This small molecule binds to this protein.
Small molecule (SMILES): CCOC(=O)/C(=N\O)C(=O)CC

Sequence of chain 1.A:
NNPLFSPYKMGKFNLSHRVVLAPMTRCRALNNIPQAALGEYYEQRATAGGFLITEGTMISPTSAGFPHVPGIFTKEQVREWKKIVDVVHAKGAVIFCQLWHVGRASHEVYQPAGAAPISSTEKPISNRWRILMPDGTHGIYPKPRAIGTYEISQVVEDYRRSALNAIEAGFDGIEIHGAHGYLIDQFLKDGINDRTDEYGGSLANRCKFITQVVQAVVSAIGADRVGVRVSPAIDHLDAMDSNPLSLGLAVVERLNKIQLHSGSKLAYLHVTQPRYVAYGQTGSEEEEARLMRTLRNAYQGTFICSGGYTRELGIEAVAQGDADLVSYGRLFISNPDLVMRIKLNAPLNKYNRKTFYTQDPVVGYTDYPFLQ

Binding-site contacts:
Ligand atom N1 contacts residue HIS194 of chain 1.A at 3.6 Å.
Ligand atom C5 contacts residue TYR376 of chain 1.A at 3.6 Å (hydrophobic).
Ligand atom C1 contacts residue FMN1 of chain 1.C at 4.3 Å.
Ligand atom C1 contacts residue PHE80 of chain 1.A at 3.6 Å (hydrophobic).
Ligand atom C7 contacts residue HIS250 of chain 1.A at 3.8 Å.
Ligand atom C5 contacts residue PHE80 of chain 1.A at 3.3 Å (hydrophobic).
Ligand atom C4 contacts residue HIS194 of chain 1.A at 3.2 Å.
Ligand atom O3 contacts residue HIS194 of chain 1.A at 3.5 Å (h-bond).
Ligand atom O2 contacts residue HIS250 of chain 1.A at 4.3 Å.
Ligand atom N1 contacts residue FMN1 of chain 1.C at 3.6 Å.
Ligand atom C1 contacts residue TRP114 of chain 1.A at 4.1 Å (hydrophobic).
Ligand atom O4 contacts residue FMN1 of chain 1.C at 3.1 Å.
Ligand atom C3 contacts residue TYR196 of chain 1.A at 3.9 Å (hydrophobic).
Ligand atom C5 contacts residue FMN1 of chain 1.C at 3.8 Å.
Ligand atom O2 contacts residue ALA292 of chain 1.A at 4.0 Å.
Ligand atom N1 contacts residue HIS191 of chain 1.A at 3.7 Å.
Ligand atom C2 contacts residue TYR196 of chain 1.A at 3.6 Å (hydrophobic).
Ligand atom C7 contacts residue ALA292 of chain 1.A at 3.5 Å (hydrophobic).
Ligand atom C3 contacts residue HIS194 of chain 1.A at 3.9 Å.
Ligand atom O3 contacts residue TYR290 of chain 1.A at 3.6 Å.
Ligand atom O3 contacts residue FMN1 of chain 1.C at 3.1 Å.
Ligand atom O1 contacts residue HIS194 of chain 1.A at 3.1 Å (h-bond).
Ligand atom C1 contacts residue TYR196 of chain 1.A at 3.2 Å (hydrophobic).
Ligand atom C7 contacts residue TYR290 of chain 1.A at 3.5 Å (hydrophobic).
Ligand atom C6 contacts residue HIS250 of chain 1.A at 4.0 Å.
Ligand atom N1 contacts residue TYR196 of chain 1.A at 3.4 Å.
Ligand atom O2 contacts residue TYR196 of chain 1.A at 4.3 Å.
Ligand atom O2 contacts residue TYR376 of chain 1.A at 4.0 Å.
Ligand atom C2 contacts residue FMN1 of chain 1.C at 4.2 Å.
Ligand atom O4 contacts residue HIS191 of chain 1.A at 2.6 Å (h-bond).
Ligand atom O4 contacts residue HIS194 of chain 1.A at 2.5 Å (h-bond).
Ligand atom C5 contacts residue THR39 of chain 1.A at 3.7 Å.
Ligand atom C3 contacts residue FMN1 of chain 1.C at 3.8 Å.
Ligand atom O1 contacts residue HIS250 of chain 1.A at 3.5 Å.
Ligand atom C6 contacts residue HIS194 of chain 1.A at 3.2 Å.
Ligand atom O4 contacts residue TYR196 of chain 1.A at 3.5 Å.
Ligand atom C7 contacts residue VAL291 of chain 1.A at 3.9 Å (hydrophobic).
Ligand atom C4 contacts residue FMN1 of chain 1.C at 4.0 Å.
Ligand atom C2 contacts residue HIS250 of chain 1.A at 4.3 Å.
Ligand atom C6 contacts residue TYR290 of chain 1.A at 4.1 Å (hydrophobic).